Binding-site contacts:
Ligand atom C1 contacts residue ASN318 of chain 1.G at 4.3 Å.
Ligand atom C7 contacts residue VAL320 of chain 1.G at 4.3 Å (hydrophobic).
Ligand atom C1 contacts residue ASN192 of chain 1.G at 1.4 Å.
Ligand atom C6 contacts residue GLU213 of chain 1.G at 3.3 Å.
Ligand atom C5 contacts residue THR194 of chain 1.G at 4.1 Å.
Ligand atom O6 contacts residue GLU213 of chain 1.G at 2.7 Å (salt-bridge).
Ligand atom O4 contacts residue LYS316 of chain 1.G at 4.4 Å.
Ligand atom O5 contacts residue GLU213 of chain 1.G at 3.7 Å.
Ligand atom O7 contacts residue ASN192 of chain 1.G at 3.9 Å.
Ligand atom C5 contacts residue ASN192 of chain 1.G at 3.6 Å.
Ligand atom C1 contacts residue THR194 of chain 1.G at 4.3 Å.
Ligand atom C2 contacts residue ASN192 of chain 1.G at 2.5 Å.
Ligand atom N2 contacts residue VAL320 of chain 1.G at 4.1 Å.
Ligand atom C4 contacts residue ASN192 of chain 1.G at 4.2 Å.
Ligand atom C3 contacts residue ASN192 of chain 1.G at 3.8 Å.
Ligand atom N2 contacts residue ASN192 of chain 1.G at 3.0 Å (h-bond).
Ligand atom C5 contacts residue GLU213 of chain 1.G at 4.1 Å.
Ligand atom C8 contacts residue GLU190 of chain 1.G at 4.5 Å.
Ligand atom C8 contacts residue VAL320 of chain 1.G at 3.8 Å (hydrophobic).
Ligand atom C7 contacts residue ASN192 of chain 1.G at 3.6 Å.
Ligand atom C6 contacts residue THR194 of chain 1.G at 4.3 Å.
Ligand atom O5 contacts residue ASN192 of chain 1.G at 2.3 Å (h-bond).
Ligand atom O5 contacts residue THR194 of chain 1.G at 4.0 Å.

This protein binds this small molecule.
Small molecule (SMILES): CC(=O)N[C@@H]1[C@@H](O)[C@H](O)[C@@H](CO)O[C@H]1O

Sequence of chain 1.G:
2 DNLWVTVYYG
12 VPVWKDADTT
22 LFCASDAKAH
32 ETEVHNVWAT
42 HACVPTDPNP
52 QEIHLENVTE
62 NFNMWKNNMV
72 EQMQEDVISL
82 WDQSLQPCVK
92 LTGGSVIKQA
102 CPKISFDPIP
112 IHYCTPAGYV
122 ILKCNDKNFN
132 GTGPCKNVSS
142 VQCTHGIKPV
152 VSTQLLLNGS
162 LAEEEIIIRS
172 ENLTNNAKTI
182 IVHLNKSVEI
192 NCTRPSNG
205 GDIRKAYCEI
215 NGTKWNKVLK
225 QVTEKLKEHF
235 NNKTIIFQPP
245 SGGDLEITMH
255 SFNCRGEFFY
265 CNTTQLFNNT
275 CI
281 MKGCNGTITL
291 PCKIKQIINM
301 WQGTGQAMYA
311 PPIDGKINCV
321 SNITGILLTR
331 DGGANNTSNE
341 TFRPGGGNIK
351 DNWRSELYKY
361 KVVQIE